Binding-site contacts:
Ligand atom O1 contacts residue VAL142 of chain 1.A at 4.1 Å.
Ligand atom C4 contacts residue PHE130 of chain 1.A at 3.9 Å (hydrophobic).
Ligand atom C5 contacts residue THR199 of chain 1.A at 3.0 Å.
Ligand atom O1 contacts residue ZN1 of chain 1.B at 3.0 Å.
Ligand atom C1 contacts residue LEU197 of chain 1.A at 3.7 Å (hydrophobic).
Ligand atom C3 contacts residue GLN92 of chain 1.A at 3.8 Å.
Ligand atom N2 contacts residue THR199 of chain 1.A at 3.8 Å.
Ligand atom N1 contacts residue THR198 of chain 1.A at 3.0 Å (h-bond).
Ligand atom N1 contacts residue ZN1 of chain 1.B at 2.1 Å.
Ligand atom S2 contacts residue HIS94 of chain 1.A at 3.7 Å.
Ligand atom N3 contacts residue THR198 of chain 1.A at 4.0 Å.
Ligand atom S2 contacts residue LEU197 of chain 1.A at 3.9 Å.
Ligand atom C5 contacts residue LEU197 of chain 1.A at 4.0 Å (hydrophobic).
Ligand atom C4 contacts residue VAL121 of chain 1.A at 3.5 Å (hydrophobic).
Ligand atom N3 contacts residue LEU197 of chain 1.A at 3.6 Å.
Ligand atom O1 contacts residue VAL121 of chain 1.A at 3.9 Å.
Ligand atom O2 contacts residue TRP208 of chain 1.A at 3.5 Å.
Ligand atom O3 contacts residue PHE130 of chain 1.A at 3.6 Å.
Ligand atom S1 contacts residue ZN1 of chain 1.B at 3.1 Å.
Ligand atom S1 contacts residue THR198 of chain 1.A at 3.9 Å.
Ligand atom O1 contacts residue HIS94 of chain 1.A at 3.1 Å.
Ligand atom O2 contacts residue THR198 of chain 1.A at 3.0 Å (h-bond).
Ligand atom N2 contacts residue LEU197 of chain 1.A at 3.9 Å.
Ligand atom C4 contacts residue GLN92 of chain 1.A at 3.4 Å.
Ligand atom C3 contacts residue PHE130 of chain 1.A at 3.7 Å (hydrophobic).
Ligand atom O2 contacts residue ZN1 of chain 1.B at 4.0 Å.
Ligand atom S2 contacts residue VAL121 of chain 1.A at 3.9 Å.
Ligand atom C2 contacts residue LEU197 of chain 1.A at 3.9 Å (hydrophobic).
Ligand atom N1 contacts residue HIS119 of chain 1.A at 3.4 Å (h-bond).
Ligand atom N3 contacts residue THR199 of chain 1.A at 3.7 Å.
Ligand atom C1 contacts residue HIS94 of chain 1.A at 4.1 Å.
Ligand atom C5 contacts residue PRO200 of chain 1.A at 3.6 Å (hydrophobic).
Ligand atom O2 contacts residue LEU197 of chain 1.A at 3.4 Å.
Ligand atom N1 contacts residue HIS96 of chain 1.A at 3.5 Å (h-bond).
Ligand atom N1 contacts residue HIS94 of chain 1.A at 3.2 Å (h-bond).
Ligand atom S1 contacts residue HIS94 of chain 1.A at 3.8 Å.
Ligand atom S1 contacts residue HIS119 of chain 1.A at 4.0 Å.
Ligand atom O2 contacts residue SER196 of chain 1.A at 4.2 Å.
Ligand atom O3 contacts residue GLN92 of chain 1.A at 3.8 Å.
Ligand atom O1 contacts residue HIS119 of chain 1.A at 3.5 Å (h-bond).

This small molecule binds to this protein.
Small molecule (SMILES): CC(=O)/N=c1\sc(S(N)(=O)=O)nn1C

Sequence of chain 1.A:
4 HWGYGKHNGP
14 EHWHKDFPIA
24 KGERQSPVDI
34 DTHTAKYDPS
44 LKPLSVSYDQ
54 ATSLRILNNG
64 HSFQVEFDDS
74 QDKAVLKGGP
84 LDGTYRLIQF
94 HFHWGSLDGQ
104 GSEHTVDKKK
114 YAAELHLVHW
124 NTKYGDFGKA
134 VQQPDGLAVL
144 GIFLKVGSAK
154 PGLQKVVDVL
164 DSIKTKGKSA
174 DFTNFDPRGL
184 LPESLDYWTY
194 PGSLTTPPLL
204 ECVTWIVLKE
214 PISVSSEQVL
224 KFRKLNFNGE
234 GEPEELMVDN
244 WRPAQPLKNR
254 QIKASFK